Binding-site contacts:
Ligand atom C7 contacts residue ASN414 of chain 1.E at 3.4 Å.
Ligand atom C2 contacts residue ASN414 of chain 1.E at 2.5 Å.
Ligand atom O7 contacts residue ASN414 of chain 1.E at 3.7 Å.
Ligand atom O7 contacts residue NAG1 of chain 1.EA at 3.3 Å (h-bond).
Ligand atom C5 contacts residue ASN414 of chain 1.E at 3.8 Å.
Ligand atom O7 contacts residue ASN230 of chain 1.E at 4.2 Å.
Ligand atom O6 contacts residue PRO259 of chain 1.E at 3.8 Å.
Ligand atom C8 contacts residue SER413 of chain 1.E at 4.1 Å.
Ligand atom C1 contacts residue PRO259 of chain 1.E at 4.2 Å (hydrophobic).
Ligand atom C8 contacts residue ASN414 of chain 1.E at 3.8 Å.
Ligand atom C7 contacts residue NAG1 of chain 1.EA at 3.6 Å.
Ligand atom N2 contacts residue ASN414 of chain 1.E at 2.9 Å (h-bond).
Ligand atom O5 contacts residue PRO259 of chain 1.E at 4.0 Å.
Ligand atom C8 contacts residue ASN230 of chain 1.E at 4.3 Å.
Ligand atom O5 contacts residue ASN414 of chain 1.E at 2.4 Å (h-bond).
Ligand atom C4 contacts residue ASN414 of chain 1.E at 4.3 Å.
Ligand atom C3 contacts residue ASN414 of chain 1.E at 3.9 Å.
Ligand atom C8 contacts residue NAG1 of chain 1.EA at 3.3 Å.
Ligand atom C8 contacts residue VAL412 of chain 1.E at 3.4 Å (hydrophobic).
Ligand atom C1 contacts residue ASN414 of chain 1.E at 1.5 Å.

Sequence of chain 1.E:
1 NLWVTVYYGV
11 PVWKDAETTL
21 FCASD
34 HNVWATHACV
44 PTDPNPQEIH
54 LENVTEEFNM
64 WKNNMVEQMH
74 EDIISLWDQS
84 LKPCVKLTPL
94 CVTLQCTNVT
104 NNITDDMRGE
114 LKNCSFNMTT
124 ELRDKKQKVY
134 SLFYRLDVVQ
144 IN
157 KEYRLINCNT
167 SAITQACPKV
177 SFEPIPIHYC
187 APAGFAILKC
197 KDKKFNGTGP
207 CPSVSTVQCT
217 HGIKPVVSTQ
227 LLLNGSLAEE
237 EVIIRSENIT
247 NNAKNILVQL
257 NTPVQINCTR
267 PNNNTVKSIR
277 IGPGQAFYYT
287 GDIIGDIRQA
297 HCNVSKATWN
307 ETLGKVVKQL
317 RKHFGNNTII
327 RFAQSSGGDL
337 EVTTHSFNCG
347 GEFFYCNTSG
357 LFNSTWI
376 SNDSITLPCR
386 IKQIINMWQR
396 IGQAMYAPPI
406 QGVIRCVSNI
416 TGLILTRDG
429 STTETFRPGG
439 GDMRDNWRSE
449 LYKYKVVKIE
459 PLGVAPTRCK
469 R

A small-molecule ligand and the protein it binds are described below.
Small molecule (SMILES): CC(=O)N[C@H]1[C@H](O[C@H]2[C@H](O)[C@@H](NC(C)=O)CO[C@@H]2CO)O[C@H](CO)[C@@H](O)[C@@H]1O